Binding-site contacts:
Ligand atom O5 contacts residue ASN600 of chain 1.B at 2.4 Å (h-bond).
Ligand atom O7 contacts residue ASN600 of chain 1.B at 3.1 Å (h-bond).
Ligand atom C8 contacts residue ASN600 of chain 1.B at 4.4 Å.
Ligand atom C4 contacts residue ASN600 of chain 1.B at 4.3 Å.
Ligand atom C3 contacts residue ASN600 of chain 1.B at 3.8 Å.
Ligand atom C2 contacts residue ASN600 of chain 1.B at 2.5 Å.
Ligand atom N2 contacts residue ASN600 of chain 1.B at 2.9 Å (h-bond).
Ligand atom C1 contacts residue ASN600 of chain 1.B at 1.5 Å.
Ligand atom C5 contacts residue ASN600 of chain 1.B at 3.7 Å.
Ligand atom C7 contacts residue ASN600 of chain 1.B at 3.2 Å.

The small molecule below binds the protein below.
Small molecule (SMILES): CC(=O)N[C@@H]1[C@@H](O)[C@H](O)[C@@H](CO)O[C@H]1O

Sequence of chain 1.B:
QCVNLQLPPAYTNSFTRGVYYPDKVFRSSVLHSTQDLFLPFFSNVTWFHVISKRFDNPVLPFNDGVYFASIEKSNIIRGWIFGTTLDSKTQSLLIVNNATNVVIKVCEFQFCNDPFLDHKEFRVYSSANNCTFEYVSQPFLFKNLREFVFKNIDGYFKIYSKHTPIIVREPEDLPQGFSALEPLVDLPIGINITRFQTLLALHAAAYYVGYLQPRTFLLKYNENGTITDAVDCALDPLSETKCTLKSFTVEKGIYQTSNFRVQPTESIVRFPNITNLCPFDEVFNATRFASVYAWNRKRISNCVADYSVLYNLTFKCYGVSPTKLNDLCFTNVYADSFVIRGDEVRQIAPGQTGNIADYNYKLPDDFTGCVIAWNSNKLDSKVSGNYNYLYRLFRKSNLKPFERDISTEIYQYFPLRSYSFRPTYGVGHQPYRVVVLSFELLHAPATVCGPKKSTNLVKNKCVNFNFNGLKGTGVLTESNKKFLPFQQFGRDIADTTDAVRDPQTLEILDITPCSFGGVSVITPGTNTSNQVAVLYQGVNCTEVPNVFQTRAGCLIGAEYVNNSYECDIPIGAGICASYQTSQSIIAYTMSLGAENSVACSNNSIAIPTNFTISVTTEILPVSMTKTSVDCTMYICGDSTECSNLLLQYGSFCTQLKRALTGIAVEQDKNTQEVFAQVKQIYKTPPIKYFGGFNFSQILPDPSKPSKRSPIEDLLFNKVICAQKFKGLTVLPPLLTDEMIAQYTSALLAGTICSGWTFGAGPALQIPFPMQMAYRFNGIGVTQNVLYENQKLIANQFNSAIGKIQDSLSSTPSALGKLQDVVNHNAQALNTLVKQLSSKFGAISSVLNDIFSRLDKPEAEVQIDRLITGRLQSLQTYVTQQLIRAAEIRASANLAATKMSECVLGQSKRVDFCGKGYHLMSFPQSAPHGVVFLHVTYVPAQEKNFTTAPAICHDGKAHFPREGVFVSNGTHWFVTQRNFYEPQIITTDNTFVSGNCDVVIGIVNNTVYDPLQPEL